Sequence of chain 1.G:
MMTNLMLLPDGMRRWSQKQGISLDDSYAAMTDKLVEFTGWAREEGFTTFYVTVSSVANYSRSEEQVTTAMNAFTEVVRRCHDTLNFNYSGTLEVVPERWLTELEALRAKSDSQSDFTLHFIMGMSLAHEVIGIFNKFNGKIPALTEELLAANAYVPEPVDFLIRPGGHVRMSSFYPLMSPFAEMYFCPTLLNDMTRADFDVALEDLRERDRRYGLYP

A small-molecule ligand and the protein it binds are described below.
Small molecule (SMILES): CC(C)=CCCC(C)=CCS[P](=O)(O)OP(=O)(O)O

Binding-site contacts:
Ligand atom O1A contacts residue MG1 of chain 1.AA at 2.8 Å.
Ligand atom C9 contacts residue VAL67 of chain 1.G at 3.8 Å (hydrophobic).
Ligand atom C4 contacts residue ASN72 of chain 1.G at 3.5 Å.
Ligand atom O3B contacts residue ARG27 of chain 1.G at 3.8 Å.
Ligand atom O3B contacts residue ARG75 of chain 1.G at 3.7 Å.
Ligand atom O3B contacts residue MG1 of chain 1.AA at 2.5 Å.
Ligand atom PA contacts residue ARG28 of chain 1.G at 3.6 Å.
Ligand atom O1A contacts residue GLY25 of chain 1.G at 3.4 Å (h-bond).
Ligand atom C5 contacts residue ALA83 of chain 1.G at 3.6 Å (hydrophobic).
Ligand atom C7 contacts residue ALA83 of chain 1.G at 3.6 Å (hydrophobic).
Ligand atom C2 contacts residue DMA1 of chain 1.CA at 3.4 Å.
Ligand atom O1A contacts residue ARG28 of chain 1.G at 2.9 Å (salt-bridge).
Ligand atom O2B contacts residue ARG27 of chain 1.G at 3.0 Å (salt-bridge).
Ligand atom C5 contacts residue TYR41 of chain 1.G at 3.5 Å (hydrophobic).
Ligand atom O1B contacts residue MET26 of chain 1.G at 3.3 Å (h-bond).
Ligand atom C3 contacts residue TYR41 of chain 1.G at 3.8 Å (hydrophobic).
Ligand atom C9 contacts residue ALA83 of chain 1.G at 3.5 Å (hydrophobic).
Ligand atom C1 contacts residue DMA1 of chain 1.CA at 3.8 Å.
Ligand atom S1 contacts residue MET26 of chain 1.G at 3.4 Å (h-bond).
Ligand atom C3 contacts residue DMA1 of chain 1.CA at 3.5 Å.
Ligand atom O1A contacts residue ASP24 of chain 1.G at 3.0 Å (salt-bridge).
Ligand atom C10 contacts residue PRO23 of chain 1.G at 3.8 Å (hydrophobic).
Ligand atom C6 contacts residue ALA83 of chain 1.G at 3.6 Å (hydrophobic).
Ligand atom PB contacts residue ARG27 of chain 1.G at 3.8 Å.
Ligand atom C1 contacts residue ASP24 of chain 1.G at 3.5 Å.
Ligand atom O3A contacts residue GLY25 of chain 1.G at 3.4 Å.
Ligand atom S1 contacts residue GLY25 of chain 1.G at 3.6 Å.
Ligand atom O2A contacts residue ARG27 of chain 1.G at 3.4 Å (salt-bridge).
Ligand atom PA contacts residue GLY25 of chain 1.G at 3.8 Å.
Ligand atom C9 contacts residue SER68 of chain 1.G at 3.6 Å.
Ligand atom C8 contacts residue ASN72 of chain 1.G at 3.6 Å.
Ligand atom O3A contacts residue ARG28 of chain 1.G at 2.7 Å (salt-bridge).
Ligand atom C10 contacts residue DMA1 of chain 1.CA at 3.7 Å.
Ligand atom C1 contacts residue PRO23 of chain 1.G at 3.2 Å (hydrophobic).
Ligand atom O2B contacts residue ARG75 of chain 1.G at 3.0 Å (salt-bridge).
Ligand atom O3A contacts residue ARG27 of chain 1.G at 3.3 Å (salt-bridge).
Ligand atom C10 contacts residue PHE87 of chain 1.G at 3.8 Å (hydrophobic).
Ligand atom O3A contacts residue MET26 of chain 1.G at 3.8 Å.
Ligand atom O1B contacts residue ARG27 of chain 1.G at 3.0 Å (salt-bridge).
Ligand atom O3B contacts residue ASP24 of chain 1.G at 3.3 Å (salt-bridge).